Sequence of chain 2.B:
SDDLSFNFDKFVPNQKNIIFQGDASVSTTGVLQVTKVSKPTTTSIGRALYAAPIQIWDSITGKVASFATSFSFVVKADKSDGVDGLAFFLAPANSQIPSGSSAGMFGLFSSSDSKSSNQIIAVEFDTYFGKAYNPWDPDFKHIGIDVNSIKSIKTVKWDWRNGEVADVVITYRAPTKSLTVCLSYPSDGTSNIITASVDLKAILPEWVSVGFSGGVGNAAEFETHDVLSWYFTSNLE

Binding-site contacts:
Ligand atom O3 contacts residue SER104 of chain 2.B at 3.6 Å (h-bond).
Ligand atom O4 contacts residue ASP86 of chain 2.B at 3.0 Å (salt-bridge).
Ligand atom C4 contacts residue GLY219 of chain 2.B at 4.1 Å.
Ligand atom C5 contacts residue ASP86 of chain 2.B at 4.0 Å.
Ligand atom C4 contacts residue GLY106 of chain 2.B at 4.1 Å.
Ligand atom C3 contacts residue ASN220 of chain 2.B at 4.0 Å.
Ligand atom C8 contacts residue ASN220 of chain 2.B at 3.2 Å.
Ligand atom C4 contacts residue ASP86 of chain 2.B at 3.5 Å.
Ligand atom C6 contacts residue VAL85 of chain 2.B at 4.2 Å (hydrophobic).
Ligand atom C5 contacts residue TYR130 of chain 2.B at 4.1 Å (hydrophobic).
Ligand atom O6 contacts residue GLY219 of chain 2.B at 3.4 Å.
Ligand atom C6 contacts residue TYR130 of chain 2.B at 3.7 Å (hydrophobic).
Ligand atom O3 contacts residue TYR135 of chain 2.B at 3.9 Å.
Ligand atom O3 contacts residue GLY219 of chain 2.B at 4.2 Å.
Ligand atom O3 contacts residue ASN220 of chain 2.B at 3.9 Å.
Ligand atom O6 contacts residue ASN220 of chain 2.B at 3.8 Å.
Ligand atom O4 contacts residue ASN136 of chain 2.B at 3.0 Å (h-bond).
Ligand atom O7 contacts residue SER104 of chain 2.B at 3.9 Å.
Ligand atom C3 contacts residue TYR135 of chain 2.B at 4.2 Å (hydrophobic).
Ligand atom O4 contacts residue GLY219 of chain 2.B at 4.0 Å.
Ligand atom O3 contacts residue GLY106 of chain 2.B at 3.1 Å (h-bond).
Ligand atom O5 contacts residue GLY219 of chain 2.B at 3.3 Å (h-bond).
Ligand atom C1 contacts residue GLY219 of chain 2.B at 3.4 Å.
Ligand atom C5 contacts residue TYR135 of chain 2.B at 4.2 Å (hydrophobic).
Ligand atom C7 contacts residue ASN220 of chain 2.B at 3.8 Å.
Ligand atom C4 contacts residue TYR135 of chain 2.B at 3.8 Å (hydrophobic).
Ligand atom O3 contacts residue ALA105 of chain 2.B at 4.1 Å.
Ligand atom O7 contacts residue TYR135 of chain 2.B at 4.0 Å.
Ligand atom C3 contacts residue GLY219 of chain 2.B at 3.6 Å.
Ligand atom C4 contacts residue ASN136 of chain 2.B at 4.2 Å.
Ligand atom O6 contacts residue ASP86 of chain 2.B at 2.5 Å (salt-bridge).
Ligand atom O6 contacts residue TYR135 of chain 2.B at 3.3 Å.
Ligand atom C3 contacts residue GLY106 of chain 2.B at 4.2 Å.
Ligand atom O4 contacts residue TYR135 of chain 2.B at 3.8 Å.
Ligand atom O4 contacts residue GLY106 of chain 2.B at 3.8 Å.
Ligand atom O4 contacts residue TYR130 of chain 2.B at 3.5 Å.
Ligand atom N2 contacts residue ASN220 of chain 2.B at 3.5 Å (h-bond).
Ligand atom O6 contacts residue VAL85 of chain 2.B at 3.6 Å.
Ligand atom C6 contacts residue ASP86 of chain 2.B at 3.2 Å.
Ligand atom C7 contacts residue SER104 of chain 2.B at 4.0 Å.

This small molecule binds to this protein.
Small molecule (SMILES): CC(=O)N[C@@H]1[C@@H](O)[C@H](O[C@H]2O[C@H](CO)[C@@H](O)[C@H](O)[C@H]2NC(C)=O)[C@@H](CO)O[C@H]1O